The protein below binds the small molecule below.
Small molecule (SMILES): OC[C@H]1O[C@H](O[C@H]2O[C@H](CO)[C@@H](O)[C@H](O)[C@H]2O)[C@H](O)[C@@H](O)[C@@H]1O

Sequence of chain 1.A:
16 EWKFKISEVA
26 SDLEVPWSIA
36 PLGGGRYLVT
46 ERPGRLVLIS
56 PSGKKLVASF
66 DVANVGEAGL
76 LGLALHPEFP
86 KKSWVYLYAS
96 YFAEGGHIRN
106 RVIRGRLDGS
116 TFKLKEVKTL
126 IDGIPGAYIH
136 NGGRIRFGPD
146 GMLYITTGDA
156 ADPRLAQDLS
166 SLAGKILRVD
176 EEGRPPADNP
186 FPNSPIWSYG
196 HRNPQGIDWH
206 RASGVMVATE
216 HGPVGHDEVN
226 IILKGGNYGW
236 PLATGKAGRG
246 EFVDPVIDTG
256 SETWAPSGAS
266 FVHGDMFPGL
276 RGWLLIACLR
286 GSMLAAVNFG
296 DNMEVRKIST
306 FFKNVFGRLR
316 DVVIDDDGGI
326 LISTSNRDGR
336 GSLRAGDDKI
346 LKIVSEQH

Binding-site contacts:
Ligand atom O6 contacts residue GLY243 of chain 1.A at 4.3 Å.
Ligand atom C4 contacts residue ARG244 of chain 1.A at 3.3 Å.
Ligand atom C6 contacts residue GLY245 of chain 1.A at 4.1 Å.
Ligand atom O3 contacts residue PHE247 of chain 1.A at 2.8 Å (h-bond).
Ligand atom C4 contacts residue ASP249 of chain 1.A at 3.8 Å.
Ligand atom C5 contacts residue GLY243 of chain 1.A at 4.5 Å.
Ligand atom O2 contacts residue VAL248 of chain 1.A at 3.8 Å.
Ligand atom C2 contacts residue PHE247 of chain 1.A at 3.5 Å (hydrophobic).
Ligand atom C3 contacts residue ASP249 of chain 1.A at 4.1 Å.
Ligand atom C4 contacts residue PHE247 of chain 1.A at 4.0 Å (hydrophobic).
Ligand atom C5 contacts residue ARG244 of chain 1.A at 3.9 Å.
Ligand atom C6 contacts residue ARG244 of chain 1.A at 3.9 Å.
Ligand atom C2 contacts residue ARG244 of chain 1.A at 3.8 Å.
Ligand atom O3 contacts residue VAL248 of chain 1.A at 3.6 Å.
Ligand atom C3 contacts residue ARG244 of chain 1.A at 4.0 Å.
Ligand atom C6 contacts residue GLY243 of chain 1.A at 3.5 Å.
Ligand atom O4 contacts residue GLY243 of chain 1.A at 3.4 Å.
Ligand atom O4 contacts residue ARG244 of chain 1.A at 3.9 Å.
Ligand atom O3 contacts residue ASP249 of chain 1.A at 2.8 Å (salt-bridge).
Ligand atom C1 contacts residue GLY245 of chain 1.A at 4.2 Å.
Ligand atom O5 contacts residue GLY245 of chain 1.A at 3.7 Å.
Ligand atom C2 contacts residue GLY245 of chain 1.A at 4.1 Å.
Ligand atom O3 contacts residue ARG244 of chain 1.A at 4.1 Å.
Ligand atom O5 contacts residue ARG244 of chain 1.A at 3.8 Å.
Ligand atom C3 contacts residue PHE247 of chain 1.A at 3.6 Å (hydrophobic).
Ligand atom C1 contacts residue ARG244 of chain 1.A at 4.3 Å.
Ligand atom C5 contacts residue GLY245 of chain 1.A at 4.5 Å.
Ligand atom O4 contacts residue ASP249 of chain 1.A at 2.7 Å (salt-bridge).
Ligand atom C4 contacts residue GLY243 of chain 1.A at 4.1 Å.
Ligand atom O2 contacts residue PHE247 of chain 1.A at 3.9 Å.
Ligand atom C2 contacts residue VAL248 of chain 1.A at 4.5 Å (hydrophobic).